Binding-site contacts:
Ligand atom N04 contacts residue GLN69 of chain 1.A at 3.7 Å.
Ligand atom O23 contacts residue HIS119 of chain 1.A at 3.6 Å (h-bond).
Ligand atom O15 contacts residue ARG39 of chain 1.A at 3.0 Å (salt-bridge).
Ligand atom N05 contacts residue GLU111 of chain 1.A at 3.4 Å (salt-bridge).
Ligand atom N03 contacts residue HIS119 of chain 1.A at 3.6 Å.
Ligand atom N04 contacts residue ASN67 of chain 1.A at 3.6 Å (h-bond).
Ligand atom P07 contacts residue HIS12 of chain 1.A at 3.5 Å.
Ligand atom P06 contacts residue GLN11 of chain 1.A at 3.9 Å.
Ligand atom P07 contacts residue LYS41 of chain 1.A at 3.5 Å.
Ligand atom O18 contacts residue ARG39 of chain 1.A at 2.9 Å (salt-bridge).
Ligand atom O11 contacts residue HIS119 of chain 1.A at 3.0 Å (h-bond).
Ligand atom N05 contacts residue GLN69 of chain 1.A at 2.9 Å (h-bond).
Ligand atom O10 contacts residue LYS41 of chain 1.A at 2.9 Å (salt-bridge).
Ligand atom O10 contacts residue GLN11 of chain 1.A at 3.1 Å (h-bond).
Ligand atom C08 contacts residue GLN69 of chain 1.A at 3.4 Å.
Ligand atom O13 contacts residue LYS41 of chain 1.A at 2.7 Å (salt-bridge).
Ligand atom N03 contacts residue ASN67 of chain 1.A at 3.6 Å.
Ligand atom O15 contacts residue LYS41 of chain 1.A at 3.4 Å (salt-bridge).
Ligand atom P07 contacts residue HIS119 of chain 1.A at 3.8 Å.
Ligand atom C07 contacts residue ASN67 of chain 1.A at 3.2 Å.
Ligand atom C06 contacts residue HIS119 of chain 1.A at 3.8 Å.
Ligand atom O24 contacts residue LYS41 of chain 1.A at 3.0 Å (salt-bridge).
Ligand atom O12 contacts residue GLN11 of chain 1.A at 3.5 Å (h-bond).
Ligand atom O23 contacts residue PHE120 of chain 1.A at 2.8 Å (h-bond).
Ligand atom C08 contacts residue ALA109 of chain 1.A at 3.5 Å (hydrophobic).
Ligand atom N04 contacts residue ALA109 of chain 1.A at 3.8 Å.
Ligand atom O25 contacts residue PHE120 of chain 1.A at 3.4 Å (h-bond).
Ligand atom O23 contacts residue HIS12 of chain 1.A at 2.8 Å (h-bond).
Ligand atom N05 contacts residue ASN71 of chain 1.A at 2.8 Å (h-bond).
Ligand atom C07 contacts residue HIS119 of chain 1.A at 3.7 Å.
Ligand atom O25 contacts residue HIS119 of chain 1.A at 2.9 Å (h-bond).
Ligand atom P04 contacts residue ARG39 of chain 1.A at 3.8 Å.
Ligand atom O08 contacts residue ARG39 of chain 1.A at 3.7 Å.
Ligand atom O13 contacts residue ARG39 of chain 1.A at 3.6 Å.
Ligand atom O16 contacts residue LYS41 of chain 1.A at 3.9 Å.
Ligand atom O24 contacts residue HIS12 of chain 1.A at 3.1 Å.
Ligand atom O02 contacts residue HIS119 of chain 1.A at 3.1 Å (h-bond).
Ligand atom N02 contacts residue GLU111 of chain 1.A at 3.6 Å (salt-bridge).
Ligand atom N05 contacts residue ALA109 of chain 1.A at 3.2 Å.
Ligand atom O12 contacts residue LYS7 of chain 1.A at 2.9 Å (salt-bridge).

This protein binds this small molecule.
Small molecule (SMILES): Nc1ncnc2c1ncn2[C@@H]1O[C@H](COP(=O)(O)OP(=O)(O)OP(=O)(O)OP(=O)(O)OP(=O)(O)OP(=O)(O)OP(=O)(O)O)[C@@H](O)[C@H]1O

Sequence of chain 1.A:
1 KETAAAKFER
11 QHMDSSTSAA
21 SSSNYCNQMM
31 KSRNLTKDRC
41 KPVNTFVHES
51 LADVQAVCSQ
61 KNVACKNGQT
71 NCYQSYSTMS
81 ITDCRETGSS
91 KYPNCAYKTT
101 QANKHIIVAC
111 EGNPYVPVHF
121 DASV